Sequence of chain 1.A:
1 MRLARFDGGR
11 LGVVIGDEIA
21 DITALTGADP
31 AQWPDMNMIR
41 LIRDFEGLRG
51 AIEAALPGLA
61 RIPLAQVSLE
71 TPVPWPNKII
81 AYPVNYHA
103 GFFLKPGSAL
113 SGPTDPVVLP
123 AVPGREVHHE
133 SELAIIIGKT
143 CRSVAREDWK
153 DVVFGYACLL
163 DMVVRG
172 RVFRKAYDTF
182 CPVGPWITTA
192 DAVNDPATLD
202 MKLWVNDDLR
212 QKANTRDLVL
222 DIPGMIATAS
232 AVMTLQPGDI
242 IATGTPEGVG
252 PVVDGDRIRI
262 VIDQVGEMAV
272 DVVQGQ

Binding-site contacts:
Ligand atom C contacts residue MN1 of chain 1.D at 2.8 Å.
Ligand atom C contacts residue GLU132 of chain 1.A at 3.3 Å.
Ligand atom OXT contacts residue TYR82 of chain 1.A at 3.3 Å (h-bond).
Ligand atom CB contacts residue GLU132 of chain 1.A at 3.4 Å.
Ligand atom OXT contacts residue GLY245 of chain 1.A at 3.9 Å.
Ligand atom O3 contacts residue LYS176 of chain 1.A at 2.5 Å (salt-bridge).
Ligand atom CB contacts residue PRO83 of chain 1.A at 4.4 Å (hydrophobic).
Ligand atom O contacts residue VAL84 of chain 1.A at 2.9 Å (h-bond).
Ligand atom CB contacts residue LYS176 of chain 1.A at 3.5 Å.
Ligand atom OXT contacts residue GLU132 of chain 1.A at 3.2 Å (salt-bridge).
Ligand atom CA contacts residue PHE105 of chain 1.A at 4.2 Å (hydrophobic).
Ligand atom OXT contacts residue MN1 of chain 1.D at 2.1 Å.
Ligand atom CA contacts residue PRO83 of chain 1.A at 3.8 Å (hydrophobic).
Ligand atom O3 contacts residue PHE105 of chain 1.A at 3.3 Å.
Ligand atom C contacts residue GLU134 of chain 1.A at 4.2 Å.
Ligand atom OXT contacts residue ASP163 of chain 1.A at 4.0 Å.
Ligand atom CA contacts residue VAL84 of chain 1.A at 4.2 Å (hydrophobic).
Ligand atom CA contacts residue ASP163 of chain 1.A at 3.9 Å.
Ligand atom CA contacts residue MN1 of chain 1.D at 2.9 Å.
Ligand atom O3 contacts residue ASP163 of chain 1.A at 2.9 Å (salt-bridge).
Ligand atom OXT contacts residue GLU134 of chain 1.A at 3.1 Å (salt-bridge).
Ligand atom O contacts residue GLU132 of chain 1.A at 4.0 Å.
Ligand atom O contacts residue MN1 of chain 1.D at 3.9 Å.
Ligand atom CA contacts residue LYS176 of chain 1.A at 3.2 Å.
Ligand atom C contacts residue PRO83 of chain 1.A at 3.6 Å (hydrophobic).
Ligand atom O3 contacts residue MN1 of chain 1.D at 2.3 Å.
Ligand atom O contacts residue PRO83 of chain 1.A at 3.8 Å.
Ligand atom O3 contacts residue GLU132 of chain 1.A at 3.1 Å (salt-bridge).
Ligand atom C contacts residue THR246 of chain 1.A at 4.1 Å.
Ligand atom C contacts residue LYS176 of chain 1.A at 4.3 Å.
Ligand atom OXT contacts residue VAL84 of chain 1.A at 3.6 Å.
Ligand atom O contacts residue THR246 of chain 1.A at 3.8 Å.
Ligand atom CA contacts residue GLU132 of chain 1.A at 3.3 Å.
Ligand atom CB contacts residue MN1 of chain 1.D at 4.3 Å.
Ligand atom OXT contacts residue PRO83 of chain 1.A at 3.8 Å.
Ligand atom O3 contacts residue GLU134 of chain 1.A at 4.2 Å.
Ligand atom C contacts residue TYR82 of chain 1.A at 4.0 Å (hydrophobic).
Ligand atom C contacts residue VAL84 of chain 1.A at 3.4 Å (hydrophobic).
Ligand atom OXT contacts residue THR246 of chain 1.A at 3.8 Å.
Ligand atom O3 contacts residue PRO83 of chain 1.A at 4.2 Å.

A protein and the small-molecule ligand that binds it are described below.
Small molecule (SMILES): CC(=O)C(=O)O